Sequence of chain 6.A:
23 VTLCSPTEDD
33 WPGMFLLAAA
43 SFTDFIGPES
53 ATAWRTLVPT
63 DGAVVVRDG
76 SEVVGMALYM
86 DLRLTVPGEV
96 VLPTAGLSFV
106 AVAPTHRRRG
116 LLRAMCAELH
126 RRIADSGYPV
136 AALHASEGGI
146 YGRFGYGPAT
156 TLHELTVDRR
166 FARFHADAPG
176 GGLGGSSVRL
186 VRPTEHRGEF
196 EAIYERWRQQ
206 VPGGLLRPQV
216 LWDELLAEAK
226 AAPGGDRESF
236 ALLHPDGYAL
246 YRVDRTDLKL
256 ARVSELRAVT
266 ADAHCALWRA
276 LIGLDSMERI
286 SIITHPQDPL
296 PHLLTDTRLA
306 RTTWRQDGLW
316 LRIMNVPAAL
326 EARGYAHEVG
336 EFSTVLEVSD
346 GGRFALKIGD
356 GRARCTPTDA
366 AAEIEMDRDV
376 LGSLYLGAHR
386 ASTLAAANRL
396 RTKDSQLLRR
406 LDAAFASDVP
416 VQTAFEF

Binding-site contacts:
Ligand atom C23 contacts residue PHE104 of chain 6.A at 3.8 Å (hydrophobic).
Ligand atom O17 contacts residue GLU421 of chain 6.A at 3.5 Å.
Ligand atom C06 contacts residue GLU421 of chain 6.A at 3.5 Å.
Ligand atom N01 contacts residue MET85 of chain 6.A at 3.6 Å.
Ligand atom C09 contacts residue GLU421 of chain 6.A at 3.2 Å.
Ligand atom N01 contacts residue TRP56 of chain 6.A at 3.9 Å.
Ligand atom C21 contacts residue TRP56 of chain 6.A at 3.6 Å (hydrophobic).
Ligand atom C19 contacts residue ILE48 of chain 6.A at 3.9 Å (hydrophobic).
Ligand atom C24 contacts residue TRP33 of chain 6.A at 3.7 Å (hydrophobic).
Ligand atom N18 contacts residue TRP56 of chain 6.A at 3.4 Å.
Ligand atom C02 contacts residue SER103 of chain 6.A at 3.9 Å.
Ligand atom N01 contacts residue PHE422 of chain 6.A at 2.7 Å (h-bond).
Ligand atom C25 contacts residue TRP56 of chain 6.A at 3.8 Å (hydrophobic).
Ligand atom S05 contacts residue ILE48 of chain 6.A at 3.9 Å.
Ligand atom C02 contacts residue TRP56 of chain 6.A at 3.7 Å (hydrophobic).
Ligand atom C12 contacts residue ASP46 of chain 6.A at 3.7 Å.
Ligand atom C23 contacts residue ALA53 of chain 6.A at 3.7 Å (hydrophobic).
Ligand atom S05 contacts residue PEG1 of chain 6.E at 3.6 Å.
Ligand atom C07 contacts residue GLU421 of chain 6.A at 3.7 Å.
Ligand atom C13 contacts residue ASP46 of chain 6.A at 3.7 Å.
Ligand atom C09 contacts residue PHE422 of chain 6.A at 3.8 Å (hydrophobic).
Ligand atom C10 contacts residue GLU421 of chain 6.A at 3.9 Å.
Ligand atom C27 contacts residue PHE104 of chain 6.A at 3.7 Å (hydrophobic).
Ligand atom C06 contacts residue TRP56 of chain 6.A at 3.5 Å (hydrophobic).
Ligand atom C22 contacts residue TRP56 of chain 6.A at 3.7 Å (hydrophobic).
Ligand atom N01 contacts residue SER103 of chain 6.A at 2.7 Å (h-bond).
Ligand atom C25 contacts residue ARG57 of chain 6.A at 3.7 Å.
Ligand atom C19 contacts residue TRP56 of chain 6.A at 3.4 Å (hydrophobic).
Ligand atom S05 contacts residue TRP56 of chain 6.A at 3.7 Å.
Ligand atom C04 contacts residue TRP56 of chain 6.A at 3.4 Å (hydrophobic).
Ligand atom C15 contacts residue PHE44 of chain 6.A at 3.8 Å (hydrophobic).
Ligand atom C10 contacts residue ASP46 of chain 6.A at 3.6 Å.
Ligand atom N18 contacts residue ILE48 of chain 6.A at 3.1 Å.
Ligand atom N08 contacts residue PHE422 of chain 6.A at 3.6 Å.
Ligand atom C22 contacts residue PHE104 of chain 6.A at 3.9 Å (hydrophobic).
Ligand atom N03 contacts residue PHE422 of chain 6.A at 3.9 Å.
Ligand atom C02 contacts residue PHE422 of chain 6.A at 3.8 Å (hydrophobic).
Ligand atom S28 contacts residue TRP56 of chain 6.A at 3.8 Å.
Ligand atom C20 contacts residue TRP56 of chain 6.A at 3.6 Å (hydrophobic).
Ligand atom N03 contacts residue TRP56 of chain 6.A at 3.6 Å.

The protein below binds the small molecule below.
Small molecule (SMILES): Nc1nc(SCC(=O)NCCN2CCCCC2)nc2sc3c(c12)CCCCC3